Binding-site contacts:
Ligand atom C4 contacts residue ASN203 of chain 1.C at 4.5 Å.
Ligand atom O5 contacts residue THR205 of chain 1.C at 3.5 Å (h-bond).
Ligand atom O5 contacts residue ASN203 of chain 1.C at 2.4 Å (h-bond).
Ligand atom C1 contacts residue ASN203 of chain 1.C at 1.9 Å.
Ligand atom O7 contacts residue GLN201 of chain 1.C at 4.1 Å.
Ligand atom C6 contacts residue GLU206 of chain 1.C at 3.6 Å.
Ligand atom C5 contacts residue THR205 of chain 1.C at 3.7 Å.
Ligand atom O7 contacts residue THR205 of chain 1.C at 3.9 Å.
Ligand atom C1 contacts residue THR205 of chain 1.C at 3.3 Å.
Ligand atom C7 contacts residue ASN203 of chain 1.C at 3.5 Å.
Ligand atom C8 contacts residue ILE168 of chain 1.C at 3.8 Å (hydrophobic).
Ligand atom O7 contacts residue LYS241 of chain 1.C at 4.5 Å.
Ligand atom C8 contacts residue GLN201 of chain 1.C at 3.8 Å.
Ligand atom N2 contacts residue ILE168 of chain 1.C at 4.3 Å.
Ligand atom C8 contacts residue THR162 of chain 1.C at 4.2 Å.
Ligand atom C2 contacts residue ASN203 of chain 1.C at 2.9 Å.
Ligand atom N2 contacts residue ASN203 of chain 1.C at 3.4 Å (h-bond).
Ligand atom C8 contacts residue GLU206 of chain 1.C at 3.9 Å.
Ligand atom C6 contacts residue THR205 of chain 1.C at 4.5 Å.
Ligand atom O6 contacts residue THR205 of chain 1.C at 3.9 Å.
Ligand atom O7 contacts residue ASN203 of chain 1.C at 3.2 Å (h-bond).
Ligand atom O6 contacts residue GLU206 of chain 1.C at 2.7 Å (salt-bridge).
Ligand atom C7 contacts residue ILE168 of chain 1.C at 4.3 Å (hydrophobic).
Ligand atom C5 contacts residue ASN203 of chain 1.C at 3.8 Å.
Ligand atom C3 contacts residue ASN203 of chain 1.C at 4.2 Å.

Sequence of chain 1.C:
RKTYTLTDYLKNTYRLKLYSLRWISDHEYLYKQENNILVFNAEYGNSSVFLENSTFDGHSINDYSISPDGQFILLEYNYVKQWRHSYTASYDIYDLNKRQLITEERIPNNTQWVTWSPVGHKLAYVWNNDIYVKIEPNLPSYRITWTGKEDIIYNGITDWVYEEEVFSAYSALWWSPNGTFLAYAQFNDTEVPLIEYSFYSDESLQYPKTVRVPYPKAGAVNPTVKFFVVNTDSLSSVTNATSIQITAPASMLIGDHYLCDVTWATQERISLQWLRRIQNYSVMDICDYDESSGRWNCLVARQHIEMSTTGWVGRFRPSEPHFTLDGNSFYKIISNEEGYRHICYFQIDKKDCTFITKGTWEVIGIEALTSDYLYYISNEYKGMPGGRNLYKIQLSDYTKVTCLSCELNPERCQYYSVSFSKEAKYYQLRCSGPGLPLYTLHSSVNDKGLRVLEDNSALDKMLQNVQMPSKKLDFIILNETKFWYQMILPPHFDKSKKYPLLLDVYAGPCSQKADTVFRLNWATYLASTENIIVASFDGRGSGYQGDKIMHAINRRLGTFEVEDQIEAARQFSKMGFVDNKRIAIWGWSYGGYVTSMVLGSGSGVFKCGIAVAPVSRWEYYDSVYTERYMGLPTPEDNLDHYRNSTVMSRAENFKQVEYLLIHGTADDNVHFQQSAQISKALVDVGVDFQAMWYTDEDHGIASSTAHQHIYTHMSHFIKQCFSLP

The protein below binds the small molecule below.
Small molecule (SMILES): CC(=O)N[C@H]1[C@H](O[C@H]2[C@H](O)[C@@H](NC(C)=O)CO[C@@H]2CO)O[C@H](CO)[C@@H](O)[C@@H]1O